Sequence of chain 1.A:
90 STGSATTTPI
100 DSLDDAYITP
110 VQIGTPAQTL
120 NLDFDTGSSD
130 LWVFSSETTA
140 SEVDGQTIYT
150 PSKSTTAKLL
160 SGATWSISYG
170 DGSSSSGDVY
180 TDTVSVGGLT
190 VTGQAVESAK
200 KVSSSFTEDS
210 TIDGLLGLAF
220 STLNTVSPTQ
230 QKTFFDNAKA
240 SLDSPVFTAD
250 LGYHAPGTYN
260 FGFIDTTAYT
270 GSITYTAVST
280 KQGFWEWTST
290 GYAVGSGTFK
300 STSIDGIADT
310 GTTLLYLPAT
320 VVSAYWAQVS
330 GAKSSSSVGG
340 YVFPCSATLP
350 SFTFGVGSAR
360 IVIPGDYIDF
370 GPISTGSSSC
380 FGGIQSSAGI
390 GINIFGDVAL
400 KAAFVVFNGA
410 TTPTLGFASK

Binding-site contacts:
Ligand atom N01 contacts residue ASP124 of chain 1.A at 2.8 Å (salt-bridge).
Ligand atom C04 contacts residue GLY126 of chain 1.A at 3.1 Å.
Ligand atom F10 contacts residue GLY169 of chain 1.A at 4.2 Å.
Ligand atom C02 contacts residue SER127 of chain 1.A at 4.1 Å.
Ligand atom C12 contacts residue U1H1 of chain 1.G at 3.7 Å.
Ligand atom C11 contacts residue DMS1 of chain 1.F at 3.9 Å.
Ligand atom C05 contacts residue ILE306 of chain 1.A at 4.1 Å (hydrophobic).
Ligand atom C04 contacts residue ILE306 of chain 1.A at 4.3 Å (hydrophobic).
Ligand atom F09 contacts residue GLY169 of chain 1.A at 3.4 Å.
Ligand atom C02 contacts residue ASP124 of chain 1.A at 3.2 Å.
Ligand atom N01 contacts residue U1H1 of chain 1.G at 2.9 Å (h-bond).
Ligand atom C03 contacts residue ASP308 of chain 1.A at 3.5 Å.
Ligand atom C05 contacts residue PHE283 of chain 1.A at 3.9 Å (hydrophobic).
Ligand atom C06 contacts residue DMS1 of chain 1.F at 4.1 Å.
Ligand atom C12 contacts residue GLY169 of chain 1.A at 3.8 Å.
Ligand atom C11 contacts residue GLY169 of chain 1.A at 3.3 Å.
Ligand atom C05 contacts residue GLY126 of chain 1.A at 4.1 Å.
Ligand atom F08 contacts residue ILE393 of chain 1.A at 3.9 Å.
Ligand atom C02 contacts residue GLY126 of chain 1.A at 3.3 Å.
Ligand atom F09 contacts residue ILE389 of chain 1.A at 4.2 Å.
Ligand atom C03 contacts residue GLY126 of chain 1.A at 3.6 Å.
Ligand atom N01 contacts residue THR311 of chain 1.A at 3.8 Å.
Ligand atom C11 contacts residue DMS1 of chain 1.E at 3.8 Å.
Ligand atom N01 contacts residue ASP308 of chain 1.A at 2.6 Å (salt-bridge).
Ligand atom C03 contacts residue DMS1 of chain 1.F at 3.8 Å.
Ligand atom C02 contacts residue U1H1 of chain 1.G at 3.3 Å.
Ligand atom C12 contacts residue DMS1 of chain 1.F at 3.7 Å.
Ligand atom C03 contacts residue U1H1 of chain 1.G at 3.9 Å.
Ligand atom C02 contacts residue ASP308 of chain 1.A at 3.6 Å.
Ligand atom C04 contacts residue PHE283 of chain 1.A at 4.0 Å (hydrophobic).
Ligand atom C12 contacts residue DMS1 of chain 1.E at 4.1 Å.
Ligand atom C05 contacts residue ASP308 of chain 1.A at 4.2 Å.
Ligand atom N01 contacts residue GLY310 of chain 1.A at 3.9 Å.
Ligand atom C05 contacts residue DMS1 of chain 1.F at 4.2 Å.
Ligand atom F09 contacts residue DMS1 of chain 1.E at 4.2 Å.
Ligand atom C04 contacts residue DMS1 of chain 1.F at 4.0 Å.
Ligand atom N01 contacts residue GLY126 of chain 1.A at 3.8 Å.
Ligand atom F08 contacts residue ILE391 of chain 1.A at 3.1 Å.
Ligand atom C07 contacts residue GLY169 of chain 1.A at 4.2 Å.
Ligand atom C04 contacts residue ASP308 of chain 1.A at 3.5 Å.

A protein and the small-molecule ligand that binds it are described below.
Small molecule (SMILES): NCc1ccc(C(F)(F)F)cc1